Binding-site contacts:
Ligand atom N2 contacts residue ASN117 of chain 1.D at 2.8 Å (h-bond).
Ligand atom C6 contacts residue PRO28 of chain 1.D at 3.7 Å (hydrophobic).
Ligand atom C7 contacts residue ASN117 of chain 1.D at 3.5 Å.
Ligand atom O6 contacts residue ASN304 of chain 1.D at 3.0 Å (h-bond).
Ligand atom O6 contacts residue PRO305 of chain 1.D at 4.3 Å.
Ligand atom N2 contacts residue THR119 of chain 1.D at 2.9 Å (h-bond).
Ligand atom C5 contacts residue ALA120 of chain 1.D at 4.2 Å (hydrophobic).
Ligand atom C1 contacts residue ALA120 of chain 1.D at 4.1 Å (hydrophobic).
Ligand atom C7 contacts residue THR119 of chain 1.D at 3.9 Å.
Ligand atom C2 contacts residue GLY303 of chain 1.D at 4.0 Å.
Ligand atom C1 contacts residue THR119 of chain 1.D at 3.7 Å.
Ligand atom O7 contacts residue ASN117 of chain 1.D at 3.7 Å.
Ligand atom C5 contacts residue ASN117 of chain 1.D at 3.6 Å.
Ligand atom O5 contacts residue GLY303 of chain 1.D at 4.0 Å.
Ligand atom O5 contacts residue PRO305 of chain 1.D at 3.8 Å.
Ligand atom O5 contacts residue ASN117 of chain 1.D at 2.4 Å (h-bond).
Ligand atom C2 contacts residue ASN117 of chain 1.D at 2.3 Å.
Ligand atom C7 contacts residue GLY303 of chain 1.D at 4.1 Å.
Ligand atom O6 contacts residue PRO28 of chain 1.D at 4.4 Å.
Ligand atom C1 contacts residue PRO305 of chain 1.D at 4.4 Å (hydrophobic).
Ligand atom O5 contacts residue ALA120 of chain 1.D at 4.2 Å.
Ligand atom C8 contacts residue PRO28 of chain 1.D at 3.9 Å (hydrophobic).
Ligand atom O7 contacts residue SER302 of chain 1.D at 3.9 Å.
Ligand atom O7 contacts residue GLY303 of chain 1.D at 3.0 Å (h-bond).
Ligand atom C1 contacts residue ASN117 of chain 1.D at 1.4 Å.
Ligand atom C2 contacts residue THR119 of chain 1.D at 3.7 Å.
Ligand atom C4 contacts residue ASN117 of chain 1.D at 4.2 Å.
Ligand atom C3 contacts residue THR119 of chain 1.D at 3.9 Å.
Ligand atom C8 contacts residue THR119 of chain 1.D at 3.8 Å.
Ligand atom C8 contacts residue GLN118 of chain 1.D at 3.8 Å.
Ligand atom C3 contacts residue ASN117 of chain 1.D at 3.7 Å.
Ligand atom C1 contacts residue GLY303 of chain 1.D at 3.8 Å.
Ligand atom C6 contacts residue ASN304 of chain 1.D at 4.4 Å.

This small molecule binds to this protein.
Small molecule (SMILES): CC(=O)N[C@H]1[C@H](O[C@H]2[C@H](O)[C@@H](NC(C)=O)CO[C@@H]2CO)O[C@H](CO)[C@@H](O[C@@H]2O[C@H](CO)[C@@H](O)[C@H](O[C@H]3O[C@H](CO)[C@@H](O)[C@H](O)[C@@H]3O)[C@@H]2O)[C@@H]1O

Sequence of chain 1.D:
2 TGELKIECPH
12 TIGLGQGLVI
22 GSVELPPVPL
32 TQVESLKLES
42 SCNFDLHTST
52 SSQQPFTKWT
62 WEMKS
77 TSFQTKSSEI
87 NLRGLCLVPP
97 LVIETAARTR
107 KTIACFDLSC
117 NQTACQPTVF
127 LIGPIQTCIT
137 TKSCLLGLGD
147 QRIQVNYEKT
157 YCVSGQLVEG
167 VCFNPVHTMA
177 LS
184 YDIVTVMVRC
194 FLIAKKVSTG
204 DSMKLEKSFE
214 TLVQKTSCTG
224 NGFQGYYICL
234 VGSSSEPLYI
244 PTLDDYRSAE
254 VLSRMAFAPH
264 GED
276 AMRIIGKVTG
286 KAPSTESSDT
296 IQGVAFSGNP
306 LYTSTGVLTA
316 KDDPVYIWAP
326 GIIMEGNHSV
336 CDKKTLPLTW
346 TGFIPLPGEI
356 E